The small molecule below binds the protein below.
Small molecule (SMILES): C[C@H](NC(=O)[C@H](CCCN=C(N)N)NC(=O)[C@H](CCCCN)NC(=O)[C@@H](N)CCC(N)=O)C(=O)N[C@@H](CO)C(=O)NCC(=O)N[C@@H](CCC(N)=O)C(=O)O

Binding-site contacts:
Ligand atom O contacts residue ARG437 of chain 1.L at 3.2 Å (salt-bridge).
Ligand atom O contacts residue TYR515 of chain 1.L at 3.1 Å.
Ligand atom N contacts residue TYR515 of chain 1.L at 3.5 Å.
Ligand atom C contacts residue ASN434 of chain 1.L at 3.1 Å.
Ligand atom NE2 contacts residue GLU388 of chain 1.L at 3.5 Å.
Ligand atom OE1 contacts residue GLU388 of chain 1.L at 3.5 Å.
Ligand atom N contacts residue ASN434 of chain 1.L at 3.1 Å (h-bond).
Ligand atom CB contacts residue HIS476 of chain 1.L at 3.4 Å.
Ligand atom O contacts residue TYR345 of chain 1.L at 2.9 Å (h-bond).
Ligand atom O contacts residue HIS476 of chain 1.L at 3.1 Å (h-bond).
Ligand atom O contacts residue ARG518 of chain 1.L at 2.8 Å (salt-bridge).
Ligand atom CA contacts residue TYR341 of chain 1.L at 3.3 Å (hydrophobic).
Ligand atom NH1 contacts residue ARG437 of chain 1.L at 2.5 Å (salt-bridge).
Ligand atom O contacts residue TYR515 of chain 1.L at 3.3 Å.
Ligand atom CD contacts residue GLN440 of chain 1.L at 3.3 Å.
Ligand atom O contacts residue TYR345 of chain 1.L at 3.4 Å.
Ligand atom CD contacts residue TYR338 of chain 1.L at 3.1 Å (hydrophobic).
Ligand atom O contacts residue HIS476 of chain 1.L at 3.4 Å.
Ligand atom NE contacts residue GLN440 of chain 1.L at 3.5 Å (h-bond).
Ligand atom O contacts residue ARG380 of chain 1.L at 2.8 Å (salt-bridge).
Ligand atom OXT contacts residue ASN434 of chain 1.L at 2.8 Å (h-bond).
Ligand atom NE2 contacts residue TYR338 of chain 1.L at 3.3 Å (h-bond).
Ligand atom C contacts residue HIS476 of chain 1.L at 3.3 Å.
Ligand atom O contacts residue ASN434 of chain 1.L at 3.0 Å (h-bond).
Ligand atom CA contacts residue HIS476 of chain 1.L at 3.5 Å.
Ligand atom N contacts residue TYR341 of chain 1.L at 3.3 Å (h-bond).
Ligand atom OE1 contacts residue TYR345 of chain 1.L at 3.3 Å.
Ligand atom OE1 contacts residue TYR338 of chain 1.L at 2.8 Å (h-bond).
Ligand atom O contacts residue TYR338 of chain 1.L at 2.9 Å (h-bond).
Ligand atom N contacts residue ARG437 of chain 1.L at 3.4 Å (salt-bridge).
Ligand atom CA contacts residue ARG518 of chain 1.L at 3.4 Å.
Ligand atom C contacts residue ARG518 of chain 1.L at 3.3 Å.
Ligand atom N contacts residue ARG518 of chain 1.L at 3.0 Å (salt-bridge).
Ligand atom CB contacts residue TYR345 of chain 1.L at 3.5 Å (hydrophobic).
Ligand atom CG contacts residue GLN440 of chain 1.L at 3.3 Å.
Ligand atom NE2 contacts residue TYR345 of chain 1.L at 3.5 Å (h-bond).
Ligand atom OXT contacts residue LYS430 of chain 1.L at 3.5 Å (salt-bridge).
Ligand atom CA contacts residue ARG437 of chain 1.L at 3.4 Å.
Ligand atom CG contacts residue LYS430 of chain 1.L at 3.4 Å.
Ligand atom N contacts residue HIS476 of chain 1.L at 3.4 Å (h-bond).

Sequence of chain 1.L:
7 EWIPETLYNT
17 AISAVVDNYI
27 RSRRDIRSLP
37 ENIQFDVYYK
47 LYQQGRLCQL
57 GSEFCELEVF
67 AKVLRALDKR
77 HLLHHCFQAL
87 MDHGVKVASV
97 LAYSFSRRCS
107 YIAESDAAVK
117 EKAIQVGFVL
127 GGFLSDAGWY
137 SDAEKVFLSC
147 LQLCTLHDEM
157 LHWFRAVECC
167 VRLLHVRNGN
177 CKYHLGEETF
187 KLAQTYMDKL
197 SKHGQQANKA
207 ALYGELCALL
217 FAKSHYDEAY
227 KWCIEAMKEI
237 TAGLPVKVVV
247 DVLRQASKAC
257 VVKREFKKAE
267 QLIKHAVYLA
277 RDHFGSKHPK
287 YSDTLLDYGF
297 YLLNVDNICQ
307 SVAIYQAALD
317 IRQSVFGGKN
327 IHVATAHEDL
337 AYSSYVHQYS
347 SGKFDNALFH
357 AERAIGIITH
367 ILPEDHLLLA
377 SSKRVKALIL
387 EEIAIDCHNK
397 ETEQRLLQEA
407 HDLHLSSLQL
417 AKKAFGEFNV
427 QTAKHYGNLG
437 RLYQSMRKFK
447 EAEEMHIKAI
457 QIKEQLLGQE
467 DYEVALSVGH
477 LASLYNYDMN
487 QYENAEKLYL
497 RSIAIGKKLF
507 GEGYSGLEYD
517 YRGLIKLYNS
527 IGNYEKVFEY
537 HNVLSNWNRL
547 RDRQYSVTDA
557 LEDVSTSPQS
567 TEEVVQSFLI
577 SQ